Sequence of chain 1.G:
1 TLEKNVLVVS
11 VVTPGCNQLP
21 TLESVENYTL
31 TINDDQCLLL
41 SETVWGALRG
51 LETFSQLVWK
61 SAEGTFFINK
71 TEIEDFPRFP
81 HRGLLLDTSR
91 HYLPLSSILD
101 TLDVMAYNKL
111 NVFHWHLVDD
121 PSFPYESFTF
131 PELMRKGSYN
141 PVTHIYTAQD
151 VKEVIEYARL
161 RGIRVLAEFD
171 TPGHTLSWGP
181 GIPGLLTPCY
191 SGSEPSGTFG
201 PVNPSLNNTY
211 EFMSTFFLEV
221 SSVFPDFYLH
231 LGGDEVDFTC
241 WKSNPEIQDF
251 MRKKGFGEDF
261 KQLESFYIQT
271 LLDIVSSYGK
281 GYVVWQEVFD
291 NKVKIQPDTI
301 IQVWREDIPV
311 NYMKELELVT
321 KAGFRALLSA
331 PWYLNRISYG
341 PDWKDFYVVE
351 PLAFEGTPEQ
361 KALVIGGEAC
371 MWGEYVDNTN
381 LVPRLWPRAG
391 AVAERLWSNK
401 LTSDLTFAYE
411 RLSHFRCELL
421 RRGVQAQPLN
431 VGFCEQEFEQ

The small molecule below binds the protein below.
Small molecule (SMILES): CC1=N[C@@H]2[C@@H](O)[C@H](O)[C@@H](CO)O[C@@H]2S1

Binding-site contacts:
Ligand atom O3 contacts residue TRP372 of chain 1.G at 3.8 Å.
Ligand atom N2 contacts residue GLU235 of chain 1.G at 4.0 Å.
Ligand atom C2 contacts residue ASP234 of chain 1.G at 4.1 Å.
Ligand atom O3 contacts residue ASP234 of chain 1.G at 3.2 Å (salt-bridge).
Ligand atom C5 contacts residue GLU374 of chain 1.G at 3.9 Å.
Ligand atom C1 contacts residue GLU235 of chain 1.G at 4.1 Å.
Ligand atom O6 contacts residue TYR141 of chain 1.J at 3.3 Å (h-bond).
Ligand atom S1 contacts residue TRP304 of chain 1.G at 4.0 Å.
Ligand atom C1 contacts residue TRP304 of chain 1.G at 4.0 Å (hydrophobic).
Ligand atom O6 contacts residue ASN335 of chain 1.G at 3.5 Å (h-bond).
Ligand atom O4 contacts residue ARG90 of chain 1.G at 2.3 Å (salt-bridge).
Ligand atom C3 contacts residue GLU235 of chain 1.G at 3.7 Å.
Ligand atom C8 contacts residue TRP372 of chain 1.G at 3.5 Å (hydrophobic).
Ligand atom C4 contacts residue ARG90 of chain 1.G at 3.5 Å.
Ligand atom O6 contacts residue GLU374 of chain 1.G at 3.6 Å.
Ligand atom N2 contacts residue TRP304 of chain 1.G at 3.8 Å.
Ligand atom C8 contacts residue TRP304 of chain 1.G at 3.1 Å (hydrophobic).
Ligand atom O4 contacts residue GLU374 of chain 1.G at 3.5 Å (salt-bridge).
Ligand atom C3 contacts residue ASP234 of chain 1.G at 4.2 Å.
Ligand atom C7 contacts residue TRP372 of chain 1.G at 3.3 Å (hydrophobic).
Ligand atom C7 contacts residue TRP304 of chain 1.G at 3.4 Å (hydrophobic).
Ligand atom C8 contacts residue TRP285 of chain 1.G at 4.1 Å (hydrophobic).
Ligand atom C7 contacts residue TYR333 of chain 1.G at 3.2 Å (hydrophobic).
Ligand atom C4 contacts residue TRP372 of chain 1.G at 3.9 Å (hydrophobic).
Ligand atom C4 contacts residue GLU374 of chain 1.G at 4.0 Å.
Ligand atom C6 contacts residue TRP372 of chain 1.G at 3.9 Å (hydrophobic).
Ligand atom C2 contacts residue GLU235 of chain 1.G at 3.2 Å.
Ligand atom C6 contacts residue GLU374 of chain 1.G at 2.8 Å.
Ligand atom O4 contacts residue TRP372 of chain 1.G at 3.2 Å.
Ligand atom C5 contacts residue TRP372 of chain 1.G at 3.6 Å (hydrophobic).
Ligand atom N2 contacts residue TRP372 of chain 1.G at 3.6 Å.
Ligand atom O6 contacts residue TRP372 of chain 1.G at 4.1 Å.
Ligand atom N2 contacts residue ASP234 of chain 1.G at 3.8 Å.
Ligand atom C4 contacts residue GLU235 of chain 1.G at 4.2 Å.
Ligand atom S1 contacts residue TRP372 of chain 1.G at 2.8 Å (h-bond).
Ligand atom C8 contacts residue TYR333 of chain 1.G at 2.3 Å (hydrophobic).
Ligand atom C3 contacts residue TRP372 of chain 1.G at 3.6 Å (hydrophobic).
Ligand atom O3 contacts residue GLU235 of chain 1.G at 3.3 Å (salt-bridge).
Ligand atom S1 contacts residue TYR333 of chain 1.G at 3.1 Å.
Ligand atom O3 contacts residue HIS174 of chain 1.G at 3.1 Å.

Sequence of chain 1.J:
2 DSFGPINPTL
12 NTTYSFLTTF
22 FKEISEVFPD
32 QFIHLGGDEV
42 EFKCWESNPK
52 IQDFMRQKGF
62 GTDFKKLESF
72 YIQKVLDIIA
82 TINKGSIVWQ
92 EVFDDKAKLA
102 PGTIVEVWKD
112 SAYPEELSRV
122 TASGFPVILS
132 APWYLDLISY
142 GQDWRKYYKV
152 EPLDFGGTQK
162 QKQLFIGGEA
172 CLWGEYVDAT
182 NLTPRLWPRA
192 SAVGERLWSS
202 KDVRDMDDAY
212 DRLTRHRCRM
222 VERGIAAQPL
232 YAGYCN